Binding-site contacts:
Ligand atom C5 contacts residue ASN11 of chain 1.C at 3.5 Å.
Ligand atom O6 contacts residue ASN11 of chain 1.C at 4.5 Å.
Ligand atom C4 contacts residue ASN11 of chain 1.C at 4.1 Å.
Ligand atom C8 contacts residue THR13 of chain 1.C at 4.4 Å.
Ligand atom C8 contacts residue ASN11 of chain 1.C at 4.3 Å.
Ligand atom C7 contacts residue ASN11 of chain 1.C at 3.1 Å.
Ligand atom O7 contacts residue ASN11 of chain 1.C at 2.7 Å (h-bond).
Ligand atom C2 contacts residue ASN11 of chain 1.C at 2.4 Å.
Ligand atom O5 contacts residue ASN11 of chain 1.C at 2.2 Å (h-bond).
Ligand atom C1 contacts residue ASN11 of chain 1.C at 1.4 Å.
Ligand atom C3 contacts residue ASN11 of chain 1.C at 3.8 Å.
Ligand atom N2 contacts residue ASN11 of chain 1.C at 3.0 Å (h-bond).

This protein binds this small molecule.
Small molecule (SMILES): CC(=O)N[C@@H]1[C@@H](O)[C@H](O)[C@@H](CO)O[C@H]1O

Sequence of chain 1.C:
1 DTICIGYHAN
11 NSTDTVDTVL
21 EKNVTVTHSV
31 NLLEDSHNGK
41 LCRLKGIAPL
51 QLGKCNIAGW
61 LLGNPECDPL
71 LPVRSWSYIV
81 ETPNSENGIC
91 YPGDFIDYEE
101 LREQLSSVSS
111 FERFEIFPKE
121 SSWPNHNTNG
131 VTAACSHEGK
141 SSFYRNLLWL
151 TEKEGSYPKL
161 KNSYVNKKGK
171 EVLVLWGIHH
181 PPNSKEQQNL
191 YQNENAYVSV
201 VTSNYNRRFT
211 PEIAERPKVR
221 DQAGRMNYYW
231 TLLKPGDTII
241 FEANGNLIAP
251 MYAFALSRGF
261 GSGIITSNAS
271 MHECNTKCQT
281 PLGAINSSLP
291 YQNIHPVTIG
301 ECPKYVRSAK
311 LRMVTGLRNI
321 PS